Sequence of chain 1.B:
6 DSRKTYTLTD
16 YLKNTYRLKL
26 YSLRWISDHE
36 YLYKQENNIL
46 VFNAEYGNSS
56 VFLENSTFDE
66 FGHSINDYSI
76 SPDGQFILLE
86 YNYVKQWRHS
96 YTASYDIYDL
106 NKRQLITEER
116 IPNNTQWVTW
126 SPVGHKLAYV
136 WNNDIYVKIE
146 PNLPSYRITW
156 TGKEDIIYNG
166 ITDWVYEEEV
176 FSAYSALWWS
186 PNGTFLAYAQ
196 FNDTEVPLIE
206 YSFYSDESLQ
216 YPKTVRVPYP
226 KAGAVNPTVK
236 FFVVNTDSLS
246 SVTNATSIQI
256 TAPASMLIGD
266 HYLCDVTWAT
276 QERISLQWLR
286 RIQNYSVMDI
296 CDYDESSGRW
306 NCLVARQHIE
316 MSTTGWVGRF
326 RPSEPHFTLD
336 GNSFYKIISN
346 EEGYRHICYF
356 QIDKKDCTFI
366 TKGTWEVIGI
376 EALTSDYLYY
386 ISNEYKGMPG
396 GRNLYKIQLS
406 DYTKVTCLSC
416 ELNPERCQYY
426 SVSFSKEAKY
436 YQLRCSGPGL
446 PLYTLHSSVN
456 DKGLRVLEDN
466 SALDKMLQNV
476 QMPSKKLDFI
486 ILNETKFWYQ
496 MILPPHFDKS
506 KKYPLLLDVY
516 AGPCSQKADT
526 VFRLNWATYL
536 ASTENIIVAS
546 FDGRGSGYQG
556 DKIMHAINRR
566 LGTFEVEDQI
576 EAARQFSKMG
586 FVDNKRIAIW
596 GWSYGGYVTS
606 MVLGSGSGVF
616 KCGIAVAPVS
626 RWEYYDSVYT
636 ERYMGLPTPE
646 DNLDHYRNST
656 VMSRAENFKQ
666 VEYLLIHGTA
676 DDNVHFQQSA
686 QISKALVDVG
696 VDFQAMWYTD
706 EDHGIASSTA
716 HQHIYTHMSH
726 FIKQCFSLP

Binding-site contacts:
Ligand atom C5 contacts residue ILE287 of chain 1.B at 4.2 Å (hydrophobic).
Ligand atom C1 contacts residue ASN289 of chain 1.B at 1.4 Å.
Ligand atom C7 contacts residue MET316 of chain 1.B at 4.3 Å (hydrophobic).
Ligand atom O7 contacts residue MET316 of chain 1.B at 3.9 Å.
Ligand atom C7 contacts residue ASN289 of chain 1.B at 3.9 Å.
Ligand atom C1 contacts residue ILE287 of chain 1.B at 3.7 Å (hydrophobic).
Ligand atom O7 contacts residue SER317 of chain 1.B at 2.9 Å (h-bond).
Ligand atom C8 contacts residue MET316 of chain 1.B at 4.2 Å (hydrophobic).
Ligand atom C3 contacts residue ASN289 of chain 1.B at 3.8 Å.
Ligand atom C7 contacts residue SER317 of chain 1.B at 3.9 Å.
Ligand atom C2 contacts residue ASN289 of chain 1.B at 2.4 Å.
Ligand atom C5 contacts residue ASN289 of chain 1.B at 3.7 Å.
Ligand atom N2 contacts residue SER317 of chain 1.B at 4.3 Å.
Ligand atom O7 contacts residue ASN289 of chain 1.B at 4.0 Å.
Ligand atom O6 contacts residue ARG564 of chain 1.B at 3.5 Å (salt-bridge).
Ligand atom O7 contacts residue THR318 of chain 1.B at 3.6 Å.
Ligand atom C4 contacts residue ASN289 of chain 1.B at 4.2 Å.
Ligand atom N2 contacts residue ASN289 of chain 1.B at 2.9 Å (h-bond).
Ligand atom O5 contacts residue ASN289 of chain 1.B at 2.4 Å (h-bond).
Ligand atom C6 contacts residue ARG564 of chain 1.B at 3.9 Å.
Ligand atom O5 contacts residue ILE287 of chain 1.B at 3.7 Å.

A small-molecule ligand and the protein it binds are described below.
Small molecule (SMILES): CC(=O)N[C@@H]1[C@@H](O)[C@H](O)[C@@H](CO)O[C@H]1O